Binding-site contacts:
Ligand atom C3 contacts residue ASN324 of chain 1.A at 3.8 Å.
Ligand atom O5 contacts residue ASN324 of chain 1.A at 2.4 Å (h-bond).
Ligand atom N2 contacts residue ASN324 of chain 1.A at 2.9 Å (h-bond).
Ligand atom C4 contacts residue ASN324 of chain 1.A at 4.2 Å.
Ligand atom C5 contacts residue ASN324 of chain 1.A at 3.7 Å.
Ligand atom O7 contacts residue ASN324 of chain 1.A at 4.2 Å.
Ligand atom C7 contacts residue ASN324 of chain 1.A at 3.8 Å.
Ligand atom C2 contacts residue ASN324 of chain 1.A at 2.5 Å.
Ligand atom C1 contacts residue ASN324 of chain 1.A at 1.4 Å.

This small molecule binds to this protein.
Small molecule (SMILES): CC(=O)N[C@@H]1[C@@H](O)[C@H](O)[C@@H](CO)O[C@H]1O

Sequence of chain 1.A:
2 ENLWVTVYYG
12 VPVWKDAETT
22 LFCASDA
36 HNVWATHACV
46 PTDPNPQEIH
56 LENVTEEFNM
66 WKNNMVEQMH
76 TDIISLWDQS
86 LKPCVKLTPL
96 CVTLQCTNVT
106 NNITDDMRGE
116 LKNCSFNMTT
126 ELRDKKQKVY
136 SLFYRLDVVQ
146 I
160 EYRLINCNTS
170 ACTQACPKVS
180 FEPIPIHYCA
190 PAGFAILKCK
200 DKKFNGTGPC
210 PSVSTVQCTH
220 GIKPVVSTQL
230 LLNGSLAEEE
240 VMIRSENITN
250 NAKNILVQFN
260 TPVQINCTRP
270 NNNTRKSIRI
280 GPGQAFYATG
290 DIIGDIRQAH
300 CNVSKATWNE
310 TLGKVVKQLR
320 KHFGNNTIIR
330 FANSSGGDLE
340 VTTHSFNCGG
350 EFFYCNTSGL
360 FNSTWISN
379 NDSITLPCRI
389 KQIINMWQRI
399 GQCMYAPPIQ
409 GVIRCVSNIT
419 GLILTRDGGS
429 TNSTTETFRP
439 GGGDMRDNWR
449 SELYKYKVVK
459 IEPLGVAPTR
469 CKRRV